Sequence of chain 2.C:
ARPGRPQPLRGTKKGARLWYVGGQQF

Sequence of chain 2.A:
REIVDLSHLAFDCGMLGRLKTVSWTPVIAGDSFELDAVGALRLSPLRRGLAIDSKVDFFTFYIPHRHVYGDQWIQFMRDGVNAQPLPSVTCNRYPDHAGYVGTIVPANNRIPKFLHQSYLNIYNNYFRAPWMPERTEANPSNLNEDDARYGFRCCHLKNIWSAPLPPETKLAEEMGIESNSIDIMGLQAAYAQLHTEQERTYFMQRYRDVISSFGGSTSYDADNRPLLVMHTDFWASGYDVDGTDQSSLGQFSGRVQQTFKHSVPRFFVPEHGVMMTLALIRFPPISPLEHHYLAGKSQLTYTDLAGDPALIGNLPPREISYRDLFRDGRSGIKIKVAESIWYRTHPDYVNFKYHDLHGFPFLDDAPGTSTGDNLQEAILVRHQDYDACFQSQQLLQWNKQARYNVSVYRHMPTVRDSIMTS

A protein and the small-molecule ligand that binds it are described below.
Small molecule (SMILES): Nc1ccn([C@H]2C[C@H](O)[C@@H](COP(=O)(O)O)O2)c(=O)n1

Binding-site contacts:
Ligand atom C5' contacts residue ASP242 of chain 2.A at 4.4 Å.
Ligand atom OP2 contacts residue ASP242 of chain 2.A at 3.9 Å.
Ligand atom C2' contacts residue LYS25 of chain 2.C at 3.8 Å.